The protein below binds the small molecule below.
Small molecule (SMILES): CC(=O)N[C@H]1[C@H](O[C@H]2[C@H](O)[C@@H](NC(C)=O)CO[C@@H]2CO)O[C@H](CO)[C@@H](O)[C@@H]1O

Sequence of chain 1.B:
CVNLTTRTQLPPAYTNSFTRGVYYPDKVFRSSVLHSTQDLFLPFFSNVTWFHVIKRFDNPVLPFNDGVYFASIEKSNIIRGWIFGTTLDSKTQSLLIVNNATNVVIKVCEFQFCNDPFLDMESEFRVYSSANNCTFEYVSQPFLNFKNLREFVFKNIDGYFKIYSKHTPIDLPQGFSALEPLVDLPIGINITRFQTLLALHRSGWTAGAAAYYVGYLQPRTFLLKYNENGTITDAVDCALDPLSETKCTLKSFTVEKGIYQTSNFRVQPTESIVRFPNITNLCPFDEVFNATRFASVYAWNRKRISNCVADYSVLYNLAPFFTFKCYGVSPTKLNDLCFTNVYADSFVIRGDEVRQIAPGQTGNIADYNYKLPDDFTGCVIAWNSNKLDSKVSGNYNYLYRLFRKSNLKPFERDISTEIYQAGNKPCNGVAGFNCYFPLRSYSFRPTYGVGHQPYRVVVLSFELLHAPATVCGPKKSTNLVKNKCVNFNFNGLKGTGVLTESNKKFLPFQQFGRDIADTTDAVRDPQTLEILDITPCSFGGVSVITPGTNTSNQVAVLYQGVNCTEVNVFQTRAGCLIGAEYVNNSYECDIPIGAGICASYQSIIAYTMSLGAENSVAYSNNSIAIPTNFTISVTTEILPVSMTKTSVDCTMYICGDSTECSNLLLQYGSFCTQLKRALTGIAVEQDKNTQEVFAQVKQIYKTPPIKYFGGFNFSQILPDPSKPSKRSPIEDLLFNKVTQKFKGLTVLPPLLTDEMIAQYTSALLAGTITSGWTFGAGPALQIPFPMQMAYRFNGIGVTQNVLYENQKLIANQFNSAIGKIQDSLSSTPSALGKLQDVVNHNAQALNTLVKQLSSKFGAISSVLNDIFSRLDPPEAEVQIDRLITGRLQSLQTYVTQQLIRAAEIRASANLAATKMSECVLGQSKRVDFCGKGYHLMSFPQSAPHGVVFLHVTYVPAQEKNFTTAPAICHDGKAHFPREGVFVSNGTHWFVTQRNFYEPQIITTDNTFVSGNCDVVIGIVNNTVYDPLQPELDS

Binding-site contacts:
Ligand atom O7 contacts residue ASN714 of chain 1.B at 3.2 Å (h-bond).
Ligand atom C7 contacts residue ASN714 of chain 1.B at 3.3 Å.
Ligand atom O7 contacts residue LEU919 of chain 1.B at 3.4 Å.
Ligand atom C7 contacts residue LEU919 of chain 1.B at 3.8 Å (hydrophobic).
Ligand atom O7 contacts residue GLN1068 of chain 1.B at 3.0 Å (h-bond).
Ligand atom C2 contacts residue GLN1068 of chain 1.B at 4.0 Å.
Ligand atom C3 contacts residue ASN714 of chain 1.B at 3.8 Å.
Ligand atom N2 contacts residue ASN714 of chain 1.B at 2.9 Å (h-bond).
Ligand atom C6 contacts residue GLN923 of chain 1.B at 3.6 Å.
Ligand atom C5 contacts residue GLN923 of chain 1.B at 4.0 Å.
Ligand atom O5 contacts residue GLN923 of chain 1.B at 4.3 Å.
Ligand atom C4 contacts residue LEU919 of chain 1.B at 4.4 Å (hydrophobic).
Ligand atom C4 contacts residue ASN714 of chain 1.B at 4.2 Å.
Ligand atom C5 contacts residue ASN714 of chain 1.B at 3.6 Å.
Ligand atom C8 contacts residue ASN714 of chain 1.B at 4.5 Å.
Ligand atom C1 contacts residue GLN1068 of chain 1.B at 3.8 Å.
Ligand atom C1 contacts residue LEU919 of chain 1.B at 4.5 Å (hydrophobic).
Ligand atom C8 contacts residue LEU919 of chain 1.B at 4.1 Å (hydrophobic).
Ligand atom C7 contacts residue GLN1068 of chain 1.B at 4.1 Å.
Ligand atom C2 contacts residue ASN714 of chain 1.B at 2.4 Å.
Ligand atom O5 contacts residue GLN1068 of chain 1.B at 3.9 Å.
Ligand atom C1 contacts residue ASN714 of chain 1.B at 1.4 Å.
Ligand atom O5 contacts residue ASN714 of chain 1.B at 2.3 Å (h-bond).
Ligand atom C6 contacts residue LEU919 of chain 1.B at 4.0 Å (hydrophobic).
Ligand atom C8 contacts residue GLN923 of chain 1.B at 4.4 Å.
Ligand atom C5 contacts residue LEU919 of chain 1.B at 3.8 Å (hydrophobic).
Ligand atom O4 contacts residue LEU919 of chain 1.B at 3.8 Å.